Sequence of chain 1.D:
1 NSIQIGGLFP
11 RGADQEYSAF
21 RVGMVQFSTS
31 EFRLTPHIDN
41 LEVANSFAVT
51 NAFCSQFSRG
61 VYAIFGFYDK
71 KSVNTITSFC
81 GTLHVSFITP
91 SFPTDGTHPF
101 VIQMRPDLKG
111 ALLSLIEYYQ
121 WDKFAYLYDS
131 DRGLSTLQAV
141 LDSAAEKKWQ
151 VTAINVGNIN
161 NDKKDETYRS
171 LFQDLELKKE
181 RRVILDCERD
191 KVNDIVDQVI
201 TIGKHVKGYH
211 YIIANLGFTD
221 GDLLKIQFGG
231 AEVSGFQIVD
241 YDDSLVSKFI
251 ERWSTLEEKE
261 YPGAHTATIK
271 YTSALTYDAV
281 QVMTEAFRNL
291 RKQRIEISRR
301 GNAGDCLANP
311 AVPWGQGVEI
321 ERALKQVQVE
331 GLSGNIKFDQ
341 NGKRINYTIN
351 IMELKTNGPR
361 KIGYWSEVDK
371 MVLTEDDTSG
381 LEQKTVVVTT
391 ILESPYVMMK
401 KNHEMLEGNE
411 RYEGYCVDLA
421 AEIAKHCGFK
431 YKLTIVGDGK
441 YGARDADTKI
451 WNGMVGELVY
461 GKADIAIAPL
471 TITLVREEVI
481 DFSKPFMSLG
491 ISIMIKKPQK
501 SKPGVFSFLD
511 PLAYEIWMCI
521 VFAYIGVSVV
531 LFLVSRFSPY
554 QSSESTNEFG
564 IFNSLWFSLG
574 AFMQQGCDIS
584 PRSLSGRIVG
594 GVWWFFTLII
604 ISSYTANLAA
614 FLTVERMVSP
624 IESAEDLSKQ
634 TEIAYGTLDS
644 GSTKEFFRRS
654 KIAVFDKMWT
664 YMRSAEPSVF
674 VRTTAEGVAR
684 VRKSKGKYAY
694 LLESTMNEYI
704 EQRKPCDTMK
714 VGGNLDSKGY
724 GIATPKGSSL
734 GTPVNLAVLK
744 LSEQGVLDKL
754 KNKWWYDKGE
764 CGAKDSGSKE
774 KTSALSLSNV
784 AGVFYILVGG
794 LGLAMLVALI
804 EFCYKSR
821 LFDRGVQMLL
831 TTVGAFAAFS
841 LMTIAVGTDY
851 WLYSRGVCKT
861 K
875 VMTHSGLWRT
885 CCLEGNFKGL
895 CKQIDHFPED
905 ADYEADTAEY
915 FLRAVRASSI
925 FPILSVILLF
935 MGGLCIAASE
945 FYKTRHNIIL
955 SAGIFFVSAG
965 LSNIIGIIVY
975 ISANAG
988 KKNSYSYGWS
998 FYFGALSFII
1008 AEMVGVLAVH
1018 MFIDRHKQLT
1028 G

This small molecule binds to this protein.
Small molecule (SMILES): NS(=O)(=O)c1cc2c(cc1Cl)N[C@H]([C@H]1C[C@H]3C=C[C@@H]1C3)NS2(=O)=O

Sequence of chain 1.A:
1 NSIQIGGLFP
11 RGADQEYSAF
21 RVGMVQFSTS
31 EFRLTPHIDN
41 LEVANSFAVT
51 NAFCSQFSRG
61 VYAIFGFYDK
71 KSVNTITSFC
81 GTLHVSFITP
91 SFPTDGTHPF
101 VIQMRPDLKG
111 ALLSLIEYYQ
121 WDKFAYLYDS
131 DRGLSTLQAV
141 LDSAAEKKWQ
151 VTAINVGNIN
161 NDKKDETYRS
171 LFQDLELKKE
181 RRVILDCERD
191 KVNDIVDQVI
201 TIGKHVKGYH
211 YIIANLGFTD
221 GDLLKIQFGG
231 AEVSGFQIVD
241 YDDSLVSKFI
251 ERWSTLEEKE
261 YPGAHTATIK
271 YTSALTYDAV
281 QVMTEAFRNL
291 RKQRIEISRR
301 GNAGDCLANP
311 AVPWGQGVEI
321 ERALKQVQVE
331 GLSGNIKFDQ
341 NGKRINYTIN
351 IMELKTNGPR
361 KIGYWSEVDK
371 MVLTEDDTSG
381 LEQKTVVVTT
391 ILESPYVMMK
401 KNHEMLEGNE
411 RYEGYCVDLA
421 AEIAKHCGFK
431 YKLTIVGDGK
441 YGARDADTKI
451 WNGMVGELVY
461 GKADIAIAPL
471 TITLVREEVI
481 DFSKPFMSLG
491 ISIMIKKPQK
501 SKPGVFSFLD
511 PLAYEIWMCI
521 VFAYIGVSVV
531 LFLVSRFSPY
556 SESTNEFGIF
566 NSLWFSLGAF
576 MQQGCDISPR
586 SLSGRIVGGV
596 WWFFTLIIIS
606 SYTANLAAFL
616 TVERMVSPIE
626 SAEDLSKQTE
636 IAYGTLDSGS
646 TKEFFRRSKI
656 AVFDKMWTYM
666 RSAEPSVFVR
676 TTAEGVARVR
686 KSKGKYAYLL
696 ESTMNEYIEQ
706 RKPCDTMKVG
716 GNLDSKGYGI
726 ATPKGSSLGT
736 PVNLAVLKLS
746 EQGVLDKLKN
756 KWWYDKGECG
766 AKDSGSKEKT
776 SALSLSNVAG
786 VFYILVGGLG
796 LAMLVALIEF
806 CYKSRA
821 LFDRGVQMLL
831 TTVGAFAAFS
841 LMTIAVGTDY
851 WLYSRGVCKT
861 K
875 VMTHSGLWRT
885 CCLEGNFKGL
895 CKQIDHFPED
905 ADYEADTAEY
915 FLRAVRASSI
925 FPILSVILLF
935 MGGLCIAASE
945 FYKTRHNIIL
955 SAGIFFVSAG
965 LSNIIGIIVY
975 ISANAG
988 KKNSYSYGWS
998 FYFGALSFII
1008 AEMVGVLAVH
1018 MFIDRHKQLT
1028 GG

Binding-site contacts:
Ligand atom N1 contacts residue PRO485 of chain 1.A at 2.4 Å (h-bond).
Ligand atom C7 contacts residue ILE472 of chain 1.D at 3.7 Å (hydrophobic).
Ligand atom C13 contacts residue SER720 of chain 1.D at 3.5 Å.
Ligand atom S2 contacts residue MET487 of chain 1.A at 3.5 Å.
Ligand atom C12 contacts residue PHE486 of chain 1.A at 3.1 Å (hydrophobic).
Ligand atom N3 contacts residue LYS754 of chain 1.A at 3.8 Å.
Ligand atom C11 contacts residue SER488 of chain 1.A at 3.3 Å.
Ligand atom O1 contacts residue SER488 of chain 1.A at 3.7 Å.
Ligand atom C12 contacts residue SER720 of chain 1.D at 3.7 Å.
Ligand atom O4 contacts residue SER488 of chain 1.A at 3.5 Å (h-bond).
Ligand atom O3 contacts residue SER488 of chain 1.A at 1.3 Å (h-bond).
Ligand atom C8 contacts residue SER720 of chain 1.D at 3.6 Å.
Ligand atom O2 contacts residue PRO485 of chain 1.A at 3.0 Å (h-bond).
Ligand atom N2 contacts residue SER720 of chain 1.D at 3.3 Å (h-bond).
Ligand atom O3 contacts residue MET487 of chain 1.A at 2.3 Å.
Ligand atom O2 contacts residue MET487 of chain 1.A at 3.6 Å.
Ligand atom O2 contacts residue PHE486 of chain 1.A at 3.4 Å (h-bond).
Ligand atom C8 contacts residue PRO485 of chain 1.A at 3.5 Å (hydrophobic).
Ligand atom C10 contacts residue SER720 of chain 1.D at 3.5 Å.
Ligand atom C7 contacts residue LEU742 of chain 1.A at 3.7 Å (hydrophobic).
Ligand atom CL contacts residue ASP751 of chain 1.A at 3.1 Å.
Ligand atom S2 contacts residue SER488 of chain 1.A at 2.8 Å (h-bond).
Ligand atom C4 contacts residue GLY722 of chain 1.D at 3.6 Å.
Ligand atom C9 contacts residue PHE486 of chain 1.A at 3.3 Å (hydrophobic).
Ligand atom N3 contacts residue SER720 of chain 1.D at 3.3 Å (h-bond).
Ligand atom C11 contacts residue PHE486 of chain 1.A at 3.2 Å (hydrophobic).
Ligand atom O2 contacts residue SER488 of chain 1.A at 3.5 Å (h-bond).
Ligand atom C4 contacts residue ILE472 of chain 1.D at 3.6 Å (hydrophobic).
Ligand atom O4 contacts residue MET487 of chain 1.A at 3.2 Å.
Ligand atom C14 contacts residue SER720 of chain 1.D at 3.6 Å.
Ligand atom C10 contacts residue PHE486 of chain 1.A at 3.3 Å (hydrophobic).
Ligand atom C14 contacts residue PHE486 of chain 1.A at 3.2 Å (hydrophobic).
Ligand atom O4 contacts residue LYS754 of chain 1.A at 3.0 Å (salt-bridge).
Ligand atom C12 contacts residue SER488 of chain 1.A at 3.7 Å.
Ligand atom C13 contacts residue PHE486 of chain 1.A at 3.1 Å (hydrophobic).
Ligand atom C4 contacts residue LYS721 of chain 1.D at 3.6 Å.
Ligand atom S1 contacts residue PRO485 of chain 1.A at 3.2 Å (h-bond).
Ligand atom C3 contacts residue GLY722 of chain 1.D at 3.4 Å.
Ligand atom C12 contacts residue MET487 of chain 1.A at 3.6 Å (hydrophobic).
Ligand atom C11 contacts residue MET487 of chain 1.A at 3.6 Å (hydrophobic).